Binding-site contacts:
Ligand atom C4 contacts residue ASN131 of chain 1.F at 4.2 Å.
Ligand atom N2 contacts residue ASN131 of chain 1.F at 2.9 Å (h-bond).
Ligand atom C8 contacts residue NAG1 of chain 1.NA at 4.2 Å.
Ligand atom C8 contacts residue ASN103 of chain 1.F at 4.2 Å.
Ligand atom C5 contacts residue ASN131 of chain 1.F at 3.7 Å.
Ligand atom N2 contacts residue LYS142 of chain 1.F at 3.9 Å.
Ligand atom C8 contacts residue SER129 of chain 1.F at 3.3 Å.
Ligand atom C2 contacts residue ASN131 of chain 1.F at 2.5 Å.
Ligand atom O7 contacts residue ASN131 of chain 1.F at 3.8 Å.
Ligand atom C3 contacts residue ASN131 of chain 1.F at 3.8 Å.
Ligand atom C1 contacts residue ASN131 of chain 1.F at 1.4 Å.
Ligand atom C8 contacts residue THR101 of chain 1.F at 4.4 Å.
Ligand atom O3 contacts residue NAG1 of chain 1.NA at 3.6 Å.
Ligand atom C8 contacts residue LYS142 of chain 1.F at 4.3 Å.
Ligand atom C8 contacts residue PHE130 of chain 1.F at 3.7 Å (hydrophobic).
Ligand atom C1 contacts residue LYS142 of chain 1.F at 4.5 Å.
Ligand atom O5 contacts residue ASN131 of chain 1.F at 2.4 Å (h-bond).
Ligand atom C7 contacts residue ASN131 of chain 1.F at 3.6 Å.
Ligand atom C7 contacts residue NAG1 of chain 1.NA at 4.0 Å.
Ligand atom C3 contacts residue LYS142 of chain 1.F at 4.5 Å.
Ligand atom O7 contacts residue NAG1 of chain 1.NA at 4.1 Å.

Sequence of chain 1.F:
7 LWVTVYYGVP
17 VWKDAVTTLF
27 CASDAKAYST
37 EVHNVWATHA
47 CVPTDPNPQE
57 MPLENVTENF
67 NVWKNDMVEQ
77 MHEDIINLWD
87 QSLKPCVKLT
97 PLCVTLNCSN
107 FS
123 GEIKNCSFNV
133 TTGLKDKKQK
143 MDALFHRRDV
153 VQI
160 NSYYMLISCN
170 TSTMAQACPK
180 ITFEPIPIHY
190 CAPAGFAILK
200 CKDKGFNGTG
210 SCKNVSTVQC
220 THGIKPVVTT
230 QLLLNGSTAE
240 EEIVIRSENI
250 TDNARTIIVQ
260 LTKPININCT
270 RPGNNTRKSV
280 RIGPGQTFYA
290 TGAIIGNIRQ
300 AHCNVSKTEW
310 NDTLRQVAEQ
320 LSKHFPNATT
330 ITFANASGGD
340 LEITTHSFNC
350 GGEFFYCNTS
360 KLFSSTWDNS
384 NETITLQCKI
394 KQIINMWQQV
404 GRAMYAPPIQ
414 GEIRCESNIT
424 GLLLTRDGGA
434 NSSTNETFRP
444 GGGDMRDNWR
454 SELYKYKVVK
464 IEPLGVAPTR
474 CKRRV

The small molecule below binds the protein below.
Small molecule (SMILES): CC(=O)N[C@@H]1[C@@H](O)[C@H](O)[C@@H](CO)O[C@H]1O